This protein binds this small molecule.
Small molecule (SMILES): CC(=O)N[C@@H]1[C@@H](O)[C@H](O)[C@@H](CO)O[C@H]1O

Binding-site contacts:
Ligand atom C7 contacts residue ASN291 of chain 1.G at 3.7 Å.
Ligand atom C4 contacts residue ASN291 of chain 1.G at 4.4 Å.
Ligand atom C3 contacts residue ASN291 of chain 1.G at 3.9 Å.
Ligand atom C1 contacts residue ASN291 of chain 1.G at 1.5 Å.
Ligand atom O5 contacts residue ASN291 of chain 1.G at 2.4 Å (h-bond).
Ligand atom C8 contacts residue ASN280 of chain 1.G at 3.3 Å.
Ligand atom N2 contacts residue ASN291 of chain 1.G at 3.0 Å (h-bond).
Ligand atom C8 contacts residue ASN291 of chain 1.G at 4.2 Å.
Ligand atom O7 contacts residue ASN291 of chain 1.G at 4.0 Å.
Ligand atom C2 contacts residue ASN291 of chain 1.G at 2.5 Å.
Ligand atom C5 contacts residue ASN291 of chain 1.G at 3.8 Å.

Sequence of chain 1.G:
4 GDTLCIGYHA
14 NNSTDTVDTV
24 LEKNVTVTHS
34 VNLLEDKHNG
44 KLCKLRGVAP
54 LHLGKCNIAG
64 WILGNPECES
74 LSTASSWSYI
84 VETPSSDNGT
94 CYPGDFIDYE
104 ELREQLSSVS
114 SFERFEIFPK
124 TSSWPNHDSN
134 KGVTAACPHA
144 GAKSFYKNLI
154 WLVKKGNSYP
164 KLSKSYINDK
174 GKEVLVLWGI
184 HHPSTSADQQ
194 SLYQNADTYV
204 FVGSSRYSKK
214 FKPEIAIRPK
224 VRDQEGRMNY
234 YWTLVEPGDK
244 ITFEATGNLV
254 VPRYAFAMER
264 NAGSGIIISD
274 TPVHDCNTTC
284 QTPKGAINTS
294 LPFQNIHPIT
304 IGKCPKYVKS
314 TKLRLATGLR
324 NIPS